Binding-site contacts:
Ligand atom C5 contacts residue MET491 of chain 1.B at 3.5 Å (hydrophobic).
Ligand atom C6 contacts residue VAL492 of chain 1.B at 4.4 Å (hydrophobic).
Ligand atom C1 contacts residue GLY495 of chain 1.B at 4.0 Å.
Ligand atom O2' contacts residue SER499 of chain 1.B at 3.8 Å.
Ligand atom O2 contacts residue TYR354 of chain 1.B at 3.6 Å (h-bond).
Ligand atom C4 contacts residue LEU353 of chain 1.B at 3.6 Å (hydrophobic).
Ligand atom C1' contacts residue VAL318 of chain 1.B at 4.2 Å (hydrophobic).
Ligand atom C3 contacts residue TYR354 of chain 1.B at 3.1 Å (hydrophobic).
Ligand atom O1' contacts residue ALA496 of chain 1.B at 3.5 Å.
Ligand atom O1' contacts residue VAL318 of chain 1.B at 4.4 Å.
Ligand atom C1 contacts residue SER499 of chain 1.B at 4.5 Å.
Ligand atom C1 contacts residue ALA496 of chain 1.B at 4.0 Å (hydrophobic).
Ligand atom C5 contacts residue GLY495 of chain 1.B at 3.7 Å.
Ligand atom C3 contacts residue TRP356 of chain 1.B at 3.9 Å (hydrophobic).
Ligand atom C4 contacts residue PHE350 of chain 1.B at 4.5 Å (hydrophobic).
Ligand atom C5 contacts residue LEU353 of chain 1.B at 4.1 Å (hydrophobic).
Ligand atom C3 contacts residue PHE350 of chain 1.B at 4.2 Å (hydrophobic).
Ligand atom O2 contacts residue VAL318 of chain 1.B at 4.2 Å.
Ligand atom O2 contacts residue SER499 of chain 1.B at 2.9 Å (h-bond).
Ligand atom C5 contacts residue ALA496 of chain 1.B at 4.4 Å (hydrophobic).
Ligand atom C3 contacts residue GLY495 of chain 1.B at 4.3 Å.
Ligand atom C4 contacts residue GLY495 of chain 1.B at 4.0 Å.
Ligand atom C3 contacts residue SER499 of chain 1.B at 4.4 Å.
Ligand atom C2 contacts residue SER499 of chain 1.B at 3.8 Å.
Ligand atom C6 contacts residue ALA496 of chain 1.B at 3.9 Å (hydrophobic).
Ligand atom O2' contacts residue ALA496 of chain 1.B at 4.3 Å.
Ligand atom C4 contacts residue TRP356 of chain 1.B at 3.3 Å (hydrophobic).
Ligand atom C1' contacts residue ALA496 of chain 1.B at 3.9 Å (hydrophobic).
Ligand atom C6 contacts residue GLY495 of chain 1.B at 3.9 Å.
Ligand atom C1 contacts residue LEU321 of chain 1.B at 4.4 Å (hydrophobic).
Ligand atom O2' contacts residue VAL318 of chain 1.B at 3.4 Å.
Ligand atom C2 contacts residue GLY495 of chain 1.B at 4.2 Å.
Ligand atom C6 contacts residue MET491 of chain 1.B at 3.9 Å (hydrophobic).
Ligand atom C2 contacts residue TYR354 of chain 1.B at 3.8 Å (hydrophobic).
Ligand atom C5 contacts residue TRP356 of chain 1.B at 3.8 Å (hydrophobic).
Ligand atom C2 contacts residue LEU321 of chain 1.B at 4.4 Å (hydrophobic).
Ligand atom C4 contacts residue TYR354 of chain 1.B at 3.6 Å (hydrophobic).

This protein binds this small molecule.
Small molecule (SMILES): O=C(O)c1ccccc1O

Sequence of chain 1.B:
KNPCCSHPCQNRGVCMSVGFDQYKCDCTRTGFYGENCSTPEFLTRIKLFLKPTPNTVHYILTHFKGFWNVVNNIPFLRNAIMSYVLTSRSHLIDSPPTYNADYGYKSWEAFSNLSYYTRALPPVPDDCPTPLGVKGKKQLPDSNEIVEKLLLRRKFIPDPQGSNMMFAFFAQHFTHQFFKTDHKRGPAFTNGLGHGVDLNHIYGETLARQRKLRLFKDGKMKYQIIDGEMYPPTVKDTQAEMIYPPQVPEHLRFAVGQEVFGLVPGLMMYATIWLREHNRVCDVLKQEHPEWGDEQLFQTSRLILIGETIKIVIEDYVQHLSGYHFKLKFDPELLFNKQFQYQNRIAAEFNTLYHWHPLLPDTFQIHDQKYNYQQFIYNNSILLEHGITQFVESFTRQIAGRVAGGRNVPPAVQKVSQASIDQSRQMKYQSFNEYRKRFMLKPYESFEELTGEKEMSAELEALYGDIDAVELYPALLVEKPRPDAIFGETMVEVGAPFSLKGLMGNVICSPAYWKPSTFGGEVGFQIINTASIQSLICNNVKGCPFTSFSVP